Sequence of chain 1.C:
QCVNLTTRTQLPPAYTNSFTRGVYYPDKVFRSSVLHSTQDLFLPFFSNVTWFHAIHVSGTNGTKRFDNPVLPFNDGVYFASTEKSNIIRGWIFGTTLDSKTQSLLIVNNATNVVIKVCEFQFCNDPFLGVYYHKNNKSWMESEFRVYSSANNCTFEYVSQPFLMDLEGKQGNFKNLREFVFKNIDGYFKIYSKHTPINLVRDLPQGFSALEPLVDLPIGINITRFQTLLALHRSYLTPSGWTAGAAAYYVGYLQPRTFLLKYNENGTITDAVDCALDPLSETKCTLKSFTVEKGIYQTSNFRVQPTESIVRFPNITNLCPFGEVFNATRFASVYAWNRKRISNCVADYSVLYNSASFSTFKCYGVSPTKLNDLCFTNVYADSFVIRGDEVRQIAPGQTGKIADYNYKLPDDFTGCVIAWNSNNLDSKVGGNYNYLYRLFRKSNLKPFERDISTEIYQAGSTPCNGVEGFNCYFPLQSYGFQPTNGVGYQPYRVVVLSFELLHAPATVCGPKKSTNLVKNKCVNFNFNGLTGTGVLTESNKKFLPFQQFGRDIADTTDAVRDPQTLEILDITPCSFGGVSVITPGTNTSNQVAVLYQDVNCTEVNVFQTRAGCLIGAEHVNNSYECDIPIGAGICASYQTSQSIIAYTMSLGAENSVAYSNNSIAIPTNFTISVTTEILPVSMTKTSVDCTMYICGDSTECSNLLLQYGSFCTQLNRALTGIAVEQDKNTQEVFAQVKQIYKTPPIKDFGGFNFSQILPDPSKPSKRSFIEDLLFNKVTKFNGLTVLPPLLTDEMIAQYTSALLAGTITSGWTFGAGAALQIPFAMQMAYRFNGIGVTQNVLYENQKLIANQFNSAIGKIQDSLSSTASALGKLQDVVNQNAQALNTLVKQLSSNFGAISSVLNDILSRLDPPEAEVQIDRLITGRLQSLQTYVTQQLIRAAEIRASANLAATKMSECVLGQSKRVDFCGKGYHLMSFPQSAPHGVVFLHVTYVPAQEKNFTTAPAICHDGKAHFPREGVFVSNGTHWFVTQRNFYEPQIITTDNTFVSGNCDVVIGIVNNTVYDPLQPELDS

A small-molecule ligand and the protein it binds are described below.
Small molecule (SMILES): CC(=O)N[C@H]1[C@H](O[C@H]2[C@H](O)[C@@H](NC(C)=O)CO[C@@H]2CO)O[C@H](CO)[C@@H](O)[C@@H]1O

Binding-site contacts:
Ligand atom O5 contacts residue ASN1098 of chain 1.C at 2.4 Å (h-bond).
Ligand atom C7 contacts residue TYR1110 of chain 1.C at 4.2 Å (hydrophobic).
Ligand atom C8 contacts residue ASN1098 of chain 1.C at 4.4 Å.
Ligand atom C2 contacts residue ASN1098 of chain 1.C at 2.5 Å.
Ligand atom C4 contacts residue ASN1098 of chain 1.C at 4.2 Å.
Ligand atom N2 contacts residue ASN1098 of chain 1.C at 2.9 Å (h-bond).
Ligand atom O7 contacts residue TYR1110 of chain 1.C at 4.0 Å.
Ligand atom C8 contacts residue TYR1110 of chain 1.C at 3.5 Å (hydrophobic).
Ligand atom C1 contacts residue ASN1098 of chain 1.C at 1.4 Å.
Ligand atom C3 contacts residue ASN1098 of chain 1.C at 3.8 Å.
Ligand atom C7 contacts residue ASN1098 of chain 1.C at 3.2 Å.
Ligand atom C8 contacts residue PHE1075 of chain 1.C at 3.4 Å (hydrophobic).
Ligand atom C5 contacts residue ASN1098 of chain 1.C at 3.7 Å.
Ligand atom O7 contacts residue ASN1098 of chain 1.C at 3.2 Å (h-bond).